Sequence of chain 1.B:
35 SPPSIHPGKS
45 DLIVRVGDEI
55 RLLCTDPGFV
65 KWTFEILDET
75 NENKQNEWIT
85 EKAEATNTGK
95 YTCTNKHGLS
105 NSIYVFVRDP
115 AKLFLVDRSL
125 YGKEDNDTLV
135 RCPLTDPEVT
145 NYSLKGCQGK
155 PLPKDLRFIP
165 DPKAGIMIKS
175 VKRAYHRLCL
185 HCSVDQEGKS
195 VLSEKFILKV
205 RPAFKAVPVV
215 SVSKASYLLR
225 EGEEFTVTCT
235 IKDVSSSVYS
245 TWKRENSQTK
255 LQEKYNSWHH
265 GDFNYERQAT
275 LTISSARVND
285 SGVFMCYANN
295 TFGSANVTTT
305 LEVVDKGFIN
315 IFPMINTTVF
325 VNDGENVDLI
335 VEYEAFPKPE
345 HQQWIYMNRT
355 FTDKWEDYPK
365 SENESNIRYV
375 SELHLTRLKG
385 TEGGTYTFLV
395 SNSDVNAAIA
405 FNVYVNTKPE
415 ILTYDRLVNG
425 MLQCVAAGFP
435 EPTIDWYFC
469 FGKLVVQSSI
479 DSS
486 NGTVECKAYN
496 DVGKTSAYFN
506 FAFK

Binding-site contacts:
Ligand atom C8 contacts residue THR295 of chain 1.B at 3.9 Å.
Ligand atom C8 contacts residue ASN294 of chain 1.B at 4.0 Å.
Ligand atom O6 contacts residue TYR243 of chain 1.B at 4.0 Å.
Ligand atom C1 contacts residue ASN293 of chain 1.B at 1.4 Å.
Ligand atom C4 contacts residue ASN293 of chain 1.B at 4.2 Å.
Ligand atom C5 contacts residue ASN293 of chain 1.B at 3.7 Å.
Ligand atom C8 contacts residue ASN293 of chain 1.B at 4.3 Å.
Ligand atom C7 contacts residue ASN293 of chain 1.B at 3.1 Å.
Ligand atom O5 contacts residue TYR243 of chain 1.B at 3.7 Å.
Ligand atom N2 contacts residue ASN293 of chain 1.B at 2.8 Å (h-bond).
Ligand atom O7 contacts residue ASN293 of chain 1.B at 3.1 Å (h-bond).
Ligand atom O5 contacts residue ASN293 of chain 1.B at 2.4 Å (h-bond).
Ligand atom C3 contacts residue ASN293 of chain 1.B at 3.7 Å.
Ligand atom C5 contacts residue TYR243 of chain 1.B at 4.2 Å (hydrophobic).
Ligand atom C6 contacts residue TYR243 of chain 1.B at 3.7 Å (hydrophobic).
Ligand atom C2 contacts residue ASN293 of chain 1.B at 2.5 Å.

The protein below binds the small molecule below.
Small molecule (SMILES): CC(=O)N[C@H]1[C@H](O[C@H]2[C@H](O)[C@@H](NC(C)=O)CO[C@@H]2CO)O[C@H](CO)[C@@H](O)[C@@H]1O